Binding-site contacts:
Ligand atom CK3 contacts residue GOL1 of chain 1.H at 0.9 Å.
Ligand atom CKB contacts residue GOL1 of chain 1.H at 1.8 Å.
Ligand atom CK2 contacts residue HIS247 of chain 1.A at 3.2 Å.
Ligand atom OK1 contacts residue ASP250 of chain 1.A at 3.3 Å (salt-bridge).
Ligand atom CK5 contacts residue ASP250 of chain 1.A at 2.9 Å.
Ligand atom CK5 contacts residue HIS247 of chain 1.A at 3.0 Å.
Ligand atom OK1 contacts residue GOL1 of chain 1.H at 2.8 Å (h-bond).
Ligand atom CK5 contacts residue ASN249 of chain 1.A at 3.1 Å.
Ligand atom CKA contacts residue GOL1 of chain 1.H at 1.4 Å.
Ligand atom CK7 contacts residue GOL1 of chain 1.H at 1.0 Å.
Ligand atom CK3 contacts residue FE21 of chain 1.C at 3.1 Å.
Ligand atom OK1 contacts residue FE21 of chain 1.C at 2.4 Å.
Ligand atom CK8 contacts residue TYR256 of chain 1.A at 3.4 Å (hydrophobic).
Ligand atom CKC contacts residue ILE154 of chain 1.A at 3.1 Å (hydrophobic).
Ligand atom CK1 contacts residue PHE192 of chain 1.A at 3.4 Å (hydrophobic).
Ligand atom CK6 contacts residue HIS247 of chain 1.A at 3.1 Å.
Ligand atom OK2 contacts residue HIS215 of chain 1.A at 3.0 Å (h-bond).
Ligand atom CK4 contacts residue GOL1 of chain 1.H at 1.5 Å.
Ligand atom OK1 contacts residue HIS200 of chain 1.A at 2.9 Å (h-bond).
Ligand atom OK2 contacts residue GOL1 of chain 1.H at 2.2 Å (h-bond).
Ligand atom CK3 contacts residue TYR256 of chain 1.A at 3.0 Å (hydrophobic).
Ligand atom CK4 contacts residue HIS247 of chain 1.A at 3.1 Å.
Ligand atom CK8 contacts residue GOL1 of chain 1.H at 1.6 Å.
Ligand atom CK5 contacts residue GOL1 of chain 1.H at 2.0 Å.
Ligand atom CK3 contacts residue HIS247 of chain 1.A at 3.4 Å.
Ligand atom CKC contacts residue GOL1 of chain 1.H at 2.1 Å.
Ligand atom CKB contacts residue ILE154 of chain 1.A at 3.4 Å (hydrophobic).
Ligand atom CK2 contacts residue GOL1 of chain 1.H at 0.6 Å.
Ligand atom CKC contacts residue LEU190 of chain 1.A at 3.5 Å (hydrophobic).
Ligand atom OK2 contacts residue FE21 of chain 1.C at 2.3 Å.
Ligand atom CK1 contacts residue HIS247 of chain 1.A at 3.4 Å.
Ligand atom CKB contacts residue LEU190 of chain 1.A at 3.3 Å (hydrophobic).
Ligand atom CK6 contacts residue ASN249 of chain 1.A at 3.1 Å.
Ligand atom CK4 contacts residue FE21 of chain 1.C at 3.1 Å.
Ligand atom CK1 contacts residue GOL1 of chain 1.H at 1.2 Å.
Ligand atom CKA contacts residue LEU297 of chain 1.A at 3.0 Å (hydrophobic).
Ligand atom CK9 contacts residue GOL1 of chain 1.H at 1.4 Å.
Ligand atom OK1 contacts residue HIS152 of chain 1.A at 3.2 Å.
Ligand atom CK6 contacts residue GOL1 of chain 1.H at 2.0 Å.
Ligand atom OK2 contacts residue TYR256 of chain 1.A at 2.5 Å (h-bond).

Sequence of chain 1.A:
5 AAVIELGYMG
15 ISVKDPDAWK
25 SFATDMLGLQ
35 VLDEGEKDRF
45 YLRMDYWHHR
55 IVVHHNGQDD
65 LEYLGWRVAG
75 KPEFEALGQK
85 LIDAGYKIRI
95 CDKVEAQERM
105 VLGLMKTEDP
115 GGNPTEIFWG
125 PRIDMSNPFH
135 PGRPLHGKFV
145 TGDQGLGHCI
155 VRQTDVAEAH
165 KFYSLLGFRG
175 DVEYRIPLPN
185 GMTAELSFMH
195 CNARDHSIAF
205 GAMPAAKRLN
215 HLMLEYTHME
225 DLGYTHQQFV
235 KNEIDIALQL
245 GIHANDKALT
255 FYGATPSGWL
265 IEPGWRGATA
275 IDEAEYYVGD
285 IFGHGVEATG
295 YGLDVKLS

The protein below binds the small molecule below.
Small molecule (SMILES): Oc1cccc(-c2ccccc2)c1O